This protein binds this small molecule.
Small molecule (SMILES): Nc1nc2c(ncn2[C@@H]2O[C@H](CO[P](=O)(O)C[P](=O)(O)OP(=O)(O)O)[C@@H](O)[C@H]2O)c(=O)[nH]1

Binding-site contacts:
Ligand atom O1B contacts residue GLY10 of chain 43.B at 3.7 Å.
Ligand atom C4' contacts residue SER138 of chain 43.B at 3.2 Å.
Ligand atom C6 contacts residue GLN15 of chain 43.B at 3.6 Å.
Ligand atom C2 contacts residue ASN226 of chain 43.B at 3.6 Å.
Ligand atom O1B contacts residue GLN11 of chain 43.B at 3.2 Å (h-bond).
Ligand atom N2 contacts residue ASN204 of chain 43.B at 2.6 Å (h-bond).
Ligand atom O3B contacts residue THR143 of chain 43.B at 3.1 Å (h-bond).
Ligand atom PB contacts residue MG1 of chain 43.F at 3.7 Å.
Ligand atom O2A contacts residue GLN11 of chain 43.B at 3.5 Å (h-bond).
Ligand atom N2 contacts residue ASN226 of chain 43.B at 2.9 Å (h-bond).
Ligand atom O3B contacts residue MG1 of chain 43.F at 3.8 Å.
Ligand atom PG contacts residue MG1 of chain 43.F at 3.5 Å.
Ligand atom PB contacts residue GLY10 of chain 43.B at 3.9 Å.
Ligand atom O1G contacts residue THR143 of chain 43.B at 3.4 Å.
Ligand atom N1 contacts residue TYR222 of chain 43.B at 3.2 Å.
Ligand atom O1B contacts residue MG1 of chain 43.F at 2.4 Å.
Ligand atom O2G contacts residue ASN99 of chain 43.B at 2.9 Å (h-bond).
Ligand atom C6 contacts residue TYR222 of chain 43.B at 3.7 Å (hydrophobic).
Ligand atom O2G contacts residue GLY142 of chain 43.B at 3.0 Å (h-bond).
Ligand atom C2 contacts residue TYR222 of chain 43.B at 3.5 Å (hydrophobic).
Ligand atom O6 contacts residue GLN15 of chain 43.B at 2.5 Å (h-bond).
Ligand atom O2B contacts residue GLY144 of chain 43.B at 2.7 Å (h-bond).
Ligand atom O3G contacts residue MG1 of chain 43.F at 2.5 Å.
Ligand atom N3 contacts residue ASN204 of chain 43.B at 3.0 Å (h-bond).
Ligand atom O2B contacts residue GLY10 of chain 43.B at 3.2 Å.
Ligand atom PG contacts residue GLY142 of chain 43.B at 3.9 Å.
Ligand atom O6 contacts residue TYR222 of chain 43.B at 3.8 Å.
Ligand atom O3' contacts residue GLU181 of chain 43.B at 3.3 Å (salt-bridge).
Ligand atom C6 contacts residue ASN226 of chain 43.B at 3.3 Å.
Ligand atom O4' contacts residue SER138 of chain 43.B at 3.3 Å (h-bond).
Ligand atom O1A contacts residue GLN11 of chain 43.B at 3.1 Å.
Ligand atom O3B contacts residue GLY142 of chain 43.B at 3.5 Å (h-bond).
Ligand atom PB contacts residue THR143 of chain 43.B at 3.3 Å.
Ligand atom O1G contacts residue ALA97 of chain 43.B at 3.0 Å (h-bond).
Ligand atom N1 contacts residue ASN226 of chain 43.B at 2.7 Å (h-bond).
Ligand atom O2B contacts residue THR143 of chain 43.B at 2.7 Å (h-bond).
Ligand atom N3 contacts residue VAL169 of chain 43.B at 3.8 Å.
Ligand atom O2A contacts residue CYS12 of chain 43.B at 3.3 Å (h-bond).
Ligand atom C2 contacts residue ASN204 of chain 43.B at 3.4 Å.
Ligand atom O6 contacts residue ASN226 of chain 43.B at 3.1 Å (h-bond).

Sequence of chain 43.B:
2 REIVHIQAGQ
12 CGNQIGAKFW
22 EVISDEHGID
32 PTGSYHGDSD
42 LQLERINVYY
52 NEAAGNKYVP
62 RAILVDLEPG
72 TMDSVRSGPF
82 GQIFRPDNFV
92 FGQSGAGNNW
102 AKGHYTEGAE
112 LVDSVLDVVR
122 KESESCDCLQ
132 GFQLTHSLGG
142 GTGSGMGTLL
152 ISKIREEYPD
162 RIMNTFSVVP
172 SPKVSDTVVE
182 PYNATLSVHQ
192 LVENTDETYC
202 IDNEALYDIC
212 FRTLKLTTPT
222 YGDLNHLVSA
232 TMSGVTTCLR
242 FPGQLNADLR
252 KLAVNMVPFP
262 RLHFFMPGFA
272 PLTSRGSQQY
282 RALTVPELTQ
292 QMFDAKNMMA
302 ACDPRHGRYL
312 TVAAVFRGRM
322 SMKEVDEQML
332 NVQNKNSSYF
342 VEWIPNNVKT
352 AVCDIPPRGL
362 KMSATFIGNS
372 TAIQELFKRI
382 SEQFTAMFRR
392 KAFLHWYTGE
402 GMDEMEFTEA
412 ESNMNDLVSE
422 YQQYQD